Sequence of chain 55.A:
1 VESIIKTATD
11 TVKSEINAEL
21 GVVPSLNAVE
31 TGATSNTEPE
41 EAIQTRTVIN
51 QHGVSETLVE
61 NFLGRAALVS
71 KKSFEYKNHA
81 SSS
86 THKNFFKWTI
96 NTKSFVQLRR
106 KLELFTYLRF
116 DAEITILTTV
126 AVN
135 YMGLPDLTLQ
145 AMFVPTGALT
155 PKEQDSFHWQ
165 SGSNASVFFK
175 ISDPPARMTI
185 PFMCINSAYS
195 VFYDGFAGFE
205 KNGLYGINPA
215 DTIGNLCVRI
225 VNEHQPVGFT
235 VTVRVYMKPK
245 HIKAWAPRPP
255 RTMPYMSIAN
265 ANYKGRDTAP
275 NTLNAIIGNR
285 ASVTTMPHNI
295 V

Sequence of chain 55.C:
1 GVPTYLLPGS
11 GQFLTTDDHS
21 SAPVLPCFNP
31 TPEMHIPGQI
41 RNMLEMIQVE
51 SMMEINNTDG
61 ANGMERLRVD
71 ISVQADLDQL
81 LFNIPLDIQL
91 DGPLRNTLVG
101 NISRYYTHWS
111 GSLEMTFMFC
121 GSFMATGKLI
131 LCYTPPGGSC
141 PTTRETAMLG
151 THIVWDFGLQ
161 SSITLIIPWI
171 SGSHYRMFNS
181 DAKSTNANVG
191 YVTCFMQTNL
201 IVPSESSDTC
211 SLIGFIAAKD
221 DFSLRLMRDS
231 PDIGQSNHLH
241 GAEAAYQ

This small molecule binds to this protein.
Small molecule (SMILES): CC(=O)N[C@@H]1[C@@H](O)[C@H](O[C@@H]2O[C@H](CO)[C@H](O)[C@H](O[C@]3(C(=O)O)C[C@H](O)[C@@H](NC(C)=O)[C@H]([C@H](O)[C@H](O)CO)O3)[C@H]2O)[C@@H](CO)O[C@H]1O

Binding-site contacts:
Ligand atom C4 contacts residue ASN275 of chain 55.A at 3.7 Å.
Ligand atom C5 contacts residue GLY282 of chain 55.A at 3.8 Å.
Ligand atom C10 contacts residue ASN275 of chain 55.A at 3.3 Å.
Ligand atom O2 contacts residue PRO274 of chain 55.A at 3.4 Å.
Ligand atom C11 contacts residue GLY234 of chain 55.C at 3.8 Å.
Ligand atom O3 contacts residue ASP91 of chain 55.C at 3.5 Å.
Ligand atom C2 contacts residue ASP91 of chain 55.C at 3.2 Å.
Ligand atom O7 contacts residue PRO274 of chain 55.A at 3.6 Å.
Ligand atom C11 contacts residue PRO231 of chain 55.C at 3.5 Å (hydrophobic).
Ligand atom O6 contacts residue ALA273 of chain 55.A at 3.7 Å.
Ligand atom O10 contacts residue ASN275 of chain 55.A at 3.0 Å (h-bond).
Ligand atom C1 contacts residue ARG104 of chain 55.C at 3.8 Å.
Ligand atom C5 contacts residue PRO231 of chain 55.C at 3.7 Å (hydrophobic).
Ligand atom O2 contacts residue ASP91 of chain 55.C at 2.5 Å (salt-bridge).
Ligand atom C6 contacts residue GLY282 of chain 55.A at 3.6 Å.
Ligand atom O6 contacts residue ASN283 of chain 55.A at 3.0 Å (h-bond).
Ligand atom O4 contacts residue PRO231 of chain 55.C at 3.9 Å.
Ligand atom O6 contacts residue GLY282 of chain 55.A at 3.5 Å.
Ligand atom C10 contacts residue PRO231 of chain 55.C at 3.8 Å (hydrophobic).
Ligand atom O1B contacts residue ARG104 of chain 55.C at 3.0 Å (salt-bridge).
Ligand atom C4 contacts residue ASP232 of chain 55.C at 3.4 Å.
Ligand atom C1 contacts residue ASN283 of chain 55.A at 3.4 Å.
Ligand atom O6 contacts residue PRO274 of chain 55.A at 3.6 Å.
Ligand atom C6 contacts residue ALA273 of chain 55.A at 3.8 Å (hydrophobic).
Ligand atom N5 contacts residue PRO231 of chain 55.C at 3.0 Å (h-bond).
Ligand atom O5 contacts residue ASN283 of chain 55.A at 3.7 Å.
Ligand atom O2 contacts residue GLY282 of chain 55.A at 3.8 Å.
Ligand atom C11 contacts residue ILE233 of chain 55.C at 3.6 Å (hydrophobic).
Ligand atom O4 contacts residue ARG95 of chain 55.C at 3.5 Å.
Ligand atom C5 contacts residue ASN275 of chain 55.A at 3.5 Å.
Ligand atom C4 contacts residue PRO231 of chain 55.C at 3.6 Å (hydrophobic).
Ligand atom C11 contacts residue ASP232 of chain 55.C at 3.6 Å.
Ligand atom N5 contacts residue ASN275 of chain 55.A at 3.4 Å (h-bond).
Ligand atom C6 contacts residue ASN283 of chain 55.A at 3.8 Å.
Ligand atom O10 contacts residue ARG270 of chain 55.A at 3.6 Å.
Ligand atom C5 contacts residue PRO274 of chain 55.A at 3.9 Å (hydrophobic).
Ligand atom C3 contacts residue ARG104 of chain 55.C at 3.8 Å.
Ligand atom O4 contacts residue ASN275 of chain 55.A at 3.0 Å (h-bond).
Ligand atom O4 contacts residue ASP232 of chain 55.C at 2.8 Å (salt-bridge).
Ligand atom C5 contacts residue ASN283 of chain 55.A at 3.8 Å.